The small molecule below binds the protein below.
Small molecule (SMILES): CC(=O)C(=O)O

Sequence of chain 1.E:
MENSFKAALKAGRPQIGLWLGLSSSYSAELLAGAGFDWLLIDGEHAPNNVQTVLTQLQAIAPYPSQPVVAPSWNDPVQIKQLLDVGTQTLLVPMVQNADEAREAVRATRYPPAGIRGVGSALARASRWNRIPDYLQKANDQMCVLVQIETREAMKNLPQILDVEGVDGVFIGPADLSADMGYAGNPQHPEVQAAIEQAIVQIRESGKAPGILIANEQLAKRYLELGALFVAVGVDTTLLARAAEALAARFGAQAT

Sequence of chain 1.F:
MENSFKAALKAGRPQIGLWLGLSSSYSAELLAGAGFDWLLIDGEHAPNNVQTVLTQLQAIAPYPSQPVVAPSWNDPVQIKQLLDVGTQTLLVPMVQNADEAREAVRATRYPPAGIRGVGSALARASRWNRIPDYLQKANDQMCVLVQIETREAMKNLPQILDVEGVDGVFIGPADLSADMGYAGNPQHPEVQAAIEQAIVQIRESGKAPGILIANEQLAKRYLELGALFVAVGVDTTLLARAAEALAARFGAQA

Binding-site contacts:
Ligand atom CB contacts residue LEU212 of chain 1.E at 4.0 Å (hydrophobic).
Ligand atom O contacts residue VAL118 of chain 1.F at 4.0 Å.
Ligand atom CA contacts residue ASP175 of chain 1.E at 4.5 Å.
Ligand atom CB contacts residue PHE170 of chain 1.E at 4.0 Å (hydrophobic).
Ligand atom C contacts residue GLY172 of chain 1.E at 3.4 Å.
Ligand atom CB contacts residue GLN147 of chain 1.E at 4.1 Å.
Ligand atom CA contacts residue PHE170 of chain 1.E at 4.4 Å (hydrophobic).
Ligand atom C contacts residue PRO173 of chain 1.E at 3.9 Å (hydrophobic).
Ligand atom OXT contacts residue PRO173 of chain 1.E at 3.1 Å (h-bond).
Ligand atom CB contacts residue CO1 of chain 1.R at 4.1 Å.
Ligand atom C contacts residue ALA174 of chain 1.E at 3.8 Å (hydrophobic).
Ligand atom O contacts residue GLU149 of chain 1.E at 2.9 Å (salt-bridge).
Ligand atom O contacts residue ALA174 of chain 1.E at 3.7 Å.
Ligand atom O3 contacts residue GLU149 of chain 1.E at 2.9 Å (salt-bridge).
Ligand atom O contacts residue ASP175 of chain 1.E at 2.9 Å (salt-bridge).
Ligand atom CB contacts residue TRP19 of chain 1.E at 3.9 Å (hydrophobic).
Ligand atom OXT contacts residue ASP175 of chain 1.E at 4.0 Å.
Ligand atom O contacts residue CO1 of chain 1.R at 2.1 Å.
Ligand atom O contacts residue GLY172 of chain 1.E at 3.7 Å.
Ligand atom CA contacts residue CO1 of chain 1.R at 2.7 Å.
Ligand atom O3 contacts residue CO1 of chain 1.R at 2.1 Å.
Ligand atom C contacts residue GLU149 of chain 1.E at 3.5 Å.
Ligand atom O3 contacts residue GLU44 of chain 1.E at 4.4 Å.
Ligand atom OXT contacts residue ALA174 of chain 1.E at 2.9 Å (h-bond).
Ligand atom C contacts residue CO1 of chain 1.R at 2.7 Å.
Ligand atom OXT contacts residue GLY172 of chain 1.E at 3.2 Å.
Ligand atom CA contacts residue GLY172 of chain 1.E at 3.9 Å.
Ligand atom O3 contacts residue GLN147 of chain 1.E at 2.6 Å (h-bond).
Ligand atom CA contacts residue GLN147 of chain 1.E at 3.5 Å.
Ligand atom O contacts residue PRO173 of chain 1.E at 4.2 Å.
Ligand atom CA contacts residue GLU149 of chain 1.E at 3.6 Å.
Ligand atom OXT contacts residue CO1 of chain 1.R at 4.0 Å.
Ligand atom O3 contacts residue GLY172 of chain 1.E at 4.3 Å.
Ligand atom O3 contacts residue ASP175 of chain 1.E at 4.0 Å.
Ligand atom C contacts residue ASP175 of chain 1.E at 3.9 Å.